Sequence of chain 1.A:
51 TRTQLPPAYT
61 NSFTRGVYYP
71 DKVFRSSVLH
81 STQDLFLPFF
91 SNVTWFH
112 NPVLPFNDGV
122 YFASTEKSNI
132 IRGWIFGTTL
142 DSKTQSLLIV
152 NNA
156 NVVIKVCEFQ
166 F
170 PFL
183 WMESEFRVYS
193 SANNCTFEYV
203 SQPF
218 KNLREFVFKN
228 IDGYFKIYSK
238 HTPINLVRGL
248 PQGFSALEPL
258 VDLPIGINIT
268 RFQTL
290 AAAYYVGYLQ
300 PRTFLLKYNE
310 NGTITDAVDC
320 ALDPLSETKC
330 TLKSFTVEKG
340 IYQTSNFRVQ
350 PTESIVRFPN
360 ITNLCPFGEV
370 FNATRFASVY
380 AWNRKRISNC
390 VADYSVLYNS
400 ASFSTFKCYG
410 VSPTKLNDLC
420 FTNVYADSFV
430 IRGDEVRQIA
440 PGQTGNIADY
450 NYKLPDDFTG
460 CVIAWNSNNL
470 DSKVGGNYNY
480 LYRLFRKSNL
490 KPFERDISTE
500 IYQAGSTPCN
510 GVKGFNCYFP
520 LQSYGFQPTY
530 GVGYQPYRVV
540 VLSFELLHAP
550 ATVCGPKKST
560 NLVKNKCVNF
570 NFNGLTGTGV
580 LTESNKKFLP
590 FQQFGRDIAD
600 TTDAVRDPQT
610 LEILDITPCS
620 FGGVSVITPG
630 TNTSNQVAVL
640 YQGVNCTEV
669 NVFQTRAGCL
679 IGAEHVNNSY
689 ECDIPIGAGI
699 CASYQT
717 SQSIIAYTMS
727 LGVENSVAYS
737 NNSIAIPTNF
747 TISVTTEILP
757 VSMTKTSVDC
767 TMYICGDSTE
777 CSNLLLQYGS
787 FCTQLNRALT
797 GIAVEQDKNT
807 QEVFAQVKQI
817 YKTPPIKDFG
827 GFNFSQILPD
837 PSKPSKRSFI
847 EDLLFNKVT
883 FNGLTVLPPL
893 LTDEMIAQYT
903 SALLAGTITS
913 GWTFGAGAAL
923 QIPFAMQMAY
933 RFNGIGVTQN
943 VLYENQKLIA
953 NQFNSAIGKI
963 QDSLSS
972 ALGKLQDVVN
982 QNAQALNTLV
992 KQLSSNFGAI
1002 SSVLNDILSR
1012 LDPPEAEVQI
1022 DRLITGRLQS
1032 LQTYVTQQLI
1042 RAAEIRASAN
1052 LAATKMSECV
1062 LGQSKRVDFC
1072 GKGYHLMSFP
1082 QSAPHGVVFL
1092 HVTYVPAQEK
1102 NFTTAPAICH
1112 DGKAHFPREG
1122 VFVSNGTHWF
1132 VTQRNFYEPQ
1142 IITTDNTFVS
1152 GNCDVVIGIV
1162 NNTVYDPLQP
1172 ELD

A small-molecule ligand and the protein it binds are described below.
Small molecule (SMILES): CC(=O)N[C@@H]1[C@@H](O)[C@H](O)[C@@H](CO)O[C@H]1O

Binding-site contacts:
Ligand atom N2 contacts residue ASN631 of chain 1.A at 2.9 Å (h-bond).
Ligand atom O7 contacts residue ASN631 of chain 1.A at 3.5 Å (h-bond).
Ligand atom C7 contacts residue ASN631 of chain 1.A at 3.4 Å.
Ligand atom C5 contacts residue ASN631 of chain 1.A at 3.7 Å.
Ligand atom C4 contacts residue ASN631 of chain 1.A at 4.2 Å.
Ligand atom C1 contacts residue ASN631 of chain 1.A at 1.4 Å.
Ligand atom O5 contacts residue ASN631 of chain 1.A at 2.4 Å (h-bond).
Ligand atom C3 contacts residue ASN631 of chain 1.A at 3.8 Å.
Ligand atom C8 contacts residue ASN631 of chain 1.A at 4.4 Å.
Ligand atom C2 contacts residue ASN631 of chain 1.A at 2.5 Å.